A small-molecule ligand and the protein it binds are described below.
Small molecule (SMILES): C/C=C/C(=O)NCCCC[C@H](NC(=O)[C@H](CCCN=C(N)N)NC(=O)[C@H](C)NC(=O)[C@@H](NC(=O)[C@H](CCC(N)=O)NC(=O)[C@H](CCCCN)NC(=O)[C@@H](N)[C@@H](C)O)[C@@H](C)O)C(=O)N[C@H](C=O)CO

Sequence of chain 1.A:
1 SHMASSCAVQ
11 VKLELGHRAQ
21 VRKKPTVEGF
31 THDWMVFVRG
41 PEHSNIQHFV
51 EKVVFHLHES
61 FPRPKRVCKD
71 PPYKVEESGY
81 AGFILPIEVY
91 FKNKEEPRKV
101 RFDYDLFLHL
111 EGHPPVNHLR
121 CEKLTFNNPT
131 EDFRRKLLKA

Binding-site contacts:
Ligand atom CH3 contacts residue PHE30 of chain 1.A at 3.6 Å (hydrophobic).
Ligand atom CG contacts residue LEU108 of chain 1.A at 3.5 Å (hydrophobic).
Ligand atom CA contacts residue GLY82 of chain 1.A at 3.2 Å.
Ligand atom CA contacts residue LEU108 of chain 1.A at 3.3 Å (hydrophobic).
Ligand atom OG1 contacts residue LEU108 of chain 1.A at 3.5 Å (h-bond).
Ligand atom O contacts residue ALA81 of chain 1.A at 3.3 Å.
Ligand atom CG contacts residue HIS113 of chain 1.A at 3.6 Å.
Ligand atom CE contacts residue ALA81 of chain 1.A at 3.1 Å (hydrophobic).
Ligand atom CY contacts residue PHE30 of chain 1.A at 3.6 Å (hydrophobic).
Ligand atom O contacts residue LEU110 of chain 1.A at 3.6 Å (h-bond).
Ligand atom O contacts residue LEU110 of chain 1.A at 3.8 Å.
Ligand atom OH contacts residue TYR80 of chain 1.A at 2.9 Å (h-bond).
Ligand atom CZ contacts residue ASP105 of chain 1.A at 3.5 Å.
Ligand atom N contacts residue GLY82 of chain 1.A at 2.9 Å (h-bond).
Ligand atom O contacts residue GLY82 of chain 1.A at 3.2 Å (h-bond).
Ligand atom CB contacts residue GLY82 of chain 1.A at 3.4 Å.
Ligand atom N contacts residue LEU108 of chain 1.A at 2.9 Å (h-bond).
Ligand atom CH contacts residue TYR80 of chain 1.A at 3.4 Å (hydrophobic).
Ligand atom C contacts residue LEU108 of chain 1.A at 3.5 Å (hydrophobic).
Ligand atom O contacts residue HIS109 of chain 1.A at 3.2 Å (h-bond).
Ligand atom OE1 contacts residue PHE107 of chain 1.A at 3.3 Å.
Ligand atom CD contacts residue HIS109 of chain 1.A at 3.7 Å.
Ligand atom CE contacts residue HIS113 of chain 1.A at 3.5 Å.
Ligand atom C contacts residue GLY82 of chain 1.A at 3.5 Å.
Ligand atom CG contacts residue GLY82 of chain 1.A at 3.5 Å.
Ligand atom NZ contacts residue SER60 of chain 1.A at 3.4 Å (h-bond).
Ligand atom CG2 contacts residue LEU108 of chain 1.A at 3.6 Å (hydrophobic).
Ligand atom CH3 contacts residue SER60 of chain 1.A at 3.4 Å.
Ligand atom NZ contacts residue PHE61 of chain 1.A at 3.7 Å.
Ligand atom CX contacts residue PHE61 of chain 1.A at 3.4 Å (hydrophobic).
Ligand atom CY contacts residue PHE61 of chain 1.A at 3.6 Å (hydrophobic).
Ligand atom CX contacts residue TYR80 of chain 1.A at 3.5 Å (hydrophobic).
Ligand atom CH contacts residue PHE61 of chain 1.A at 3.5 Å (hydrophobic).
Ligand atom NH1 contacts residue PHE83 of chain 1.A at 3.4 Å (h-bond).
Ligand atom CD contacts residue PHE107 of chain 1.A at 3.5 Å (hydrophobic).
Ligand atom CB contacts residue HIS58 of chain 1.A at 3.7 Å.
Ligand atom CD contacts residue HIS58 of chain 1.A at 3.7 Å.
Ligand atom CG contacts residue ALA81 of chain 1.A at 3.6 Å (hydrophobic).
Ligand atom OH contacts residue GLY79 of chain 1.A at 3.0 Å.
Ligand atom NH1 contacts residue ASP105 of chain 1.A at 2.3 Å (salt-bridge).